This protein binds this small molecule.
Small molecule (SMILES): NCC(=O)O

Sequence of chain 2.A:
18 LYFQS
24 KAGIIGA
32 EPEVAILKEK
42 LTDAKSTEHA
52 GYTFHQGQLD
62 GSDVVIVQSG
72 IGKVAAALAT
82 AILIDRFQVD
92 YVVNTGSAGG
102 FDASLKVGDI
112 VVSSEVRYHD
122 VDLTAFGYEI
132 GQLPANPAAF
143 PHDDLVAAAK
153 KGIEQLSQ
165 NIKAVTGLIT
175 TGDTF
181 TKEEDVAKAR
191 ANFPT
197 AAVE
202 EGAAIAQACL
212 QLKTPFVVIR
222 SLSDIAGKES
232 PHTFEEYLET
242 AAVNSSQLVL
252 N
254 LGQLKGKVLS

Binding-site contacts:
Ligand atom N contacts residue TYR129 of chain 2.A at 4.4 Å.
Ligand atom CA contacts residue MSE31 of chain 1.A at 3.6 Å.
Ligand atom C contacts residue MSE31 of chain 1.A at 4.2 Å.
Ligand atom O contacts residue PHE127 of chain 2.A at 4.3 Å.
Ligand atom O contacts residue MSE31 of chain 1.A at 4.2 Å.
Ligand atom O contacts residue PHE235 of chain 1.A at 4.0 Å.
Ligand atom CA contacts residue PHE235 of chain 1.A at 4.3 Å (hydrophobic).
Ligand atom C contacts residue LEU124 of chain 2.A at 4.0 Å (hydrophobic).
Ligand atom O contacts residue LEU124 of chain 2.A at 4.2 Å.
Ligand atom N contacts residue ILE72 of chain 1.A at 4.0 Å.
Ligand atom C contacts residue PHE127 of chain 2.A at 4.1 Å (hydrophobic).
Ligand atom N contacts residue MSE31 of chain 1.A at 3.3 Å.
Ligand atom C contacts residue ILE72 of chain 1.A at 4.0 Å (hydrophobic).
Ligand atom CA contacts residue PHE127 of chain 2.A at 4.2 Å (hydrophobic).
Ligand atom O contacts residue ILE72 of chain 1.A at 4.1 Å.

Sequence of chain 1.A:
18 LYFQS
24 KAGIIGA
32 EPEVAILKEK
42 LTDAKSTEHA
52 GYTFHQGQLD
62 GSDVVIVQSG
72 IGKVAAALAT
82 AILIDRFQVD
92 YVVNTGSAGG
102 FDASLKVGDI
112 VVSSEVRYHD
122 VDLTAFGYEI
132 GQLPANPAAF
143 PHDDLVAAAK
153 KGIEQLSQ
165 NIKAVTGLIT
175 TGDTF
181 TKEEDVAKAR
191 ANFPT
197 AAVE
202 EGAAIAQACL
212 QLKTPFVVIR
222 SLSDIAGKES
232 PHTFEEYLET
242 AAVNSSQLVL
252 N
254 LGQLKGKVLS